Binding-site contacts:
Ligand atom C5 contacts residue ASN212 of chain 41.E at 3.7 Å.
Ligand atom C1 contacts residue ASN212 of chain 41.E at 1.4 Å.
Ligand atom O5 contacts residue ASN212 of chain 41.E at 2.4 Å (h-bond).
Ligand atom C4 contacts residue ASN212 of chain 41.E at 4.2 Å.
Ligand atom C1 contacts residue ILE211 of chain 41.E at 4.2 Å (hydrophobic).
Ligand atom C3 contacts residue ASN212 of chain 41.E at 3.8 Å.
Ligand atom C7 contacts residue ASN212 of chain 41.E at 3.9 Å.
Ligand atom C2 contacts residue ASN212 of chain 41.E at 2.4 Å.
Ligand atom N2 contacts residue ILE211 of chain 41.E at 4.3 Å.
Ligand atom O7 contacts residue ASN212 of chain 41.E at 4.5 Å.
Ligand atom N2 contacts residue ASN212 of chain 41.E at 2.9 Å (h-bond).

A small-molecule ligand and the protein it binds are described below.
Small molecule (SMILES): CC(=O)N[C@@H]1[C@@H](O)[C@H](O)[C@@H](CO)O[C@H]1O

Sequence of chain 41.E:
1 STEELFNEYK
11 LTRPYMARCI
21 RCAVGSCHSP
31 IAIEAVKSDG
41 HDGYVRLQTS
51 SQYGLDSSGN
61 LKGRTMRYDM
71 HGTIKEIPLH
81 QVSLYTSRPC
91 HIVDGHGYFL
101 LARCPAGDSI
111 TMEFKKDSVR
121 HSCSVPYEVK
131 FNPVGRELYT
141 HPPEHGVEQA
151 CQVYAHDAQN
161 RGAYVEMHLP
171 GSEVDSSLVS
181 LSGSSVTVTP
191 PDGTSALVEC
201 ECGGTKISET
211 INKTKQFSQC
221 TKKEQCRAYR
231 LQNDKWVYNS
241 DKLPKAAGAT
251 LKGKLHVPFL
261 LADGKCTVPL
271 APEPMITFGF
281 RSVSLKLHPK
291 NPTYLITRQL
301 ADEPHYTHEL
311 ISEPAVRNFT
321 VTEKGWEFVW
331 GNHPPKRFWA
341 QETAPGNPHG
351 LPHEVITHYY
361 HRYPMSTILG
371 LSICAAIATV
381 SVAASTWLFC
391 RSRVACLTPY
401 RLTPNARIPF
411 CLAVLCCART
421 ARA